Sequence of chain 1.L:
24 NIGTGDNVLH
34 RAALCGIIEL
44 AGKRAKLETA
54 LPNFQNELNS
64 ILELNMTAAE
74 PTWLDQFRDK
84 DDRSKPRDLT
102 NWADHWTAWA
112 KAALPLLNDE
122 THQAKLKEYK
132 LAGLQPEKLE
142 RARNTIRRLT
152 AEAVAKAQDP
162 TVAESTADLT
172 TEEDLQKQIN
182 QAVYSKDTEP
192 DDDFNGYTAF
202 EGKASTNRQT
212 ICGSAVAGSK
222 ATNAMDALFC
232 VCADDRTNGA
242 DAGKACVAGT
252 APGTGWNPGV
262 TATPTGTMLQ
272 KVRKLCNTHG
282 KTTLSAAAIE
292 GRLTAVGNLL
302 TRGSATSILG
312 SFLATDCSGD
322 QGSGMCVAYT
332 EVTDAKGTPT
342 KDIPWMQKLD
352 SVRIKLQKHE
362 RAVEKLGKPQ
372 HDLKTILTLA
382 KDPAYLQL

This small molecule binds to this protein.
Small molecule (SMILES): OC[C@H]1O[C@H](O)[C@H](O)[C@@H](O)[C@@H]1O

Binding-site contacts:
Ligand atom C5 contacts residue SER324 of chain 1.L at 2.6 Å.
Ligand atom O6 contacts residue ALA315 of chain 1.L at 4.0 Å.
Ligand atom O4 contacts residue ASP321 of chain 1.L at 4.3 Å.
Ligand atom C6 contacts residue SER324 of chain 1.L at 4.0 Å.
Ligand atom C1 contacts residue ASP317 of chain 1.L at 3.1 Å.
Ligand atom O6 contacts residue THR316 of chain 1.L at 4.5 Å.
Ligand atom O5 contacts residue GLY323 of chain 1.L at 3.7 Å.
Ligand atom C3 contacts residue SER319 of chain 1.L at 4.4 Å.
Ligand atom C1 contacts residue SER324 of chain 1.L at 1.4 Å.
Ligand atom O3 contacts residue SER324 of chain 1.L at 4.3 Å.
Ligand atom O2 contacts residue SER324 of chain 1.L at 2.9 Å (h-bond).
Ligand atom C4 contacts residue SER324 of chain 1.L at 3.3 Å.
Ligand atom C1 contacts residue ALA315 of chain 1.L at 3.6 Å (hydrophobic).
Ligand atom C6 contacts residue ALA315 of chain 1.L at 4.3 Å (hydrophobic).
Ligand atom O5 contacts residue ALA315 of chain 1.L at 3.5 Å (h-bond).
Ligand atom C1 contacts residue SER319 of chain 1.L at 3.8 Å.
Ligand atom O2 contacts residue SER319 of chain 1.L at 2.9 Å (h-bond).
Ligand atom O2 contacts residue ASP317 of chain 1.L at 2.8 Å (salt-bridge).
Ligand atom C2 contacts residue ASP317 of chain 1.L at 3.4 Å.
Ligand atom O5 contacts residue ASP317 of chain 1.L at 4.4 Å.
Ligand atom C2 contacts residue SER319 of chain 1.L at 3.9 Å.
Ligand atom C3 contacts residue SER324 of chain 1.L at 2.9 Å.
Ligand atom O4 contacts residue SER324 of chain 1.L at 4.3 Å.
Ligand atom O5 contacts residue SER324 of chain 1.L at 2.2 Å (h-bond).
Ligand atom O6 contacts residue GLY323 of chain 1.L at 4.4 Å.
Ligand atom C6 contacts residue GLY323 of chain 1.L at 3.5 Å.
Ligand atom O2 contacts residue GLN210 of chain 1.L at 3.6 Å.
Ligand atom C1 contacts residue GLY323 of chain 1.L at 4.5 Å.
Ligand atom C3 contacts residue ASP321 of chain 1.L at 4.3 Å.
Ligand atom C5 contacts residue GLY323 of chain 1.L at 3.7 Å.
Ligand atom O5 contacts residue THR316 of chain 1.L at 4.1 Å.
Ligand atom C2 contacts residue SER324 of chain 1.L at 2.5 Å.
Ligand atom C1 contacts residue THR316 of chain 1.L at 4.2 Å.
Ligand atom C5 contacts residue ASP321 of chain 1.L at 4.3 Å.